Sequence of chain 1.D:
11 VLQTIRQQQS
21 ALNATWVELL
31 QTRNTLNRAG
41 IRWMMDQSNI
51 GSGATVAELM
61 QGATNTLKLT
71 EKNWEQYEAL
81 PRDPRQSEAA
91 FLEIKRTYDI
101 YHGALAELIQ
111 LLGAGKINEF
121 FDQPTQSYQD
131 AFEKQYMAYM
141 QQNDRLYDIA

This small molecule binds to this protein.
Small molecule (SMILES): N[C@@H](CO)C(=O)O

Sequence of chain 1.C:
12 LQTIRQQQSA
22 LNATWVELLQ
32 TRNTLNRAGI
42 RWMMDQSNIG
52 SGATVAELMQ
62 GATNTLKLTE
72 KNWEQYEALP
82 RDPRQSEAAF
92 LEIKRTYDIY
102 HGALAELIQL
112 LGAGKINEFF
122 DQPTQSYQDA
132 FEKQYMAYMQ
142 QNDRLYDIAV

Binding-site contacts:
Ligand atom N contacts residue GLN123 of chain 1.D at 3.0 Å (h-bond).
Ligand atom OXT contacts residue ARG38 of chain 1.C at 4.3 Å.
Ligand atom O contacts residue ARG38 of chain 1.C at 3.3 Å (salt-bridge).
Ligand atom CA contacts residue PHE120 of chain 1.D at 3.5 Å (hydrophobic).
Ligand atom C contacts residue ASN37 of chain 1.D at 4.2 Å.
Ligand atom O contacts residue GLN126 of chain 1.D at 4.4 Å.
Ligand atom OXT contacts residue ASN37 of chain 1.D at 3.3 Å (h-bond).
Ligand atom C contacts residue ARG33 of chain 1.D at 3.5 Å.
Ligand atom C contacts residue ARG38 of chain 1.C at 4.0 Å.
Ligand atom CA contacts residue LEU108 of chain 1.D at 4.1 Å (hydrophobic).
Ligand atom C contacts residue GLN123 of chain 1.D at 4.5 Å.
Ligand atom OG contacts residue PHE120 of chain 1.D at 3.6 Å.
Ligand atom O contacts residue ARG33 of chain 1.D at 2.7 Å (salt-bridge).
Ligand atom OXT contacts residue LEU108 of chain 1.D at 4.3 Å.
Ligand atom CA contacts residue GLN123 of chain 1.D at 4.0 Å.
Ligand atom CA contacts residue PHE121 of chain 1.D at 4.1 Å (hydrophobic).
Ligand atom OXT contacts residue ARG33 of chain 1.D at 2.9 Å (salt-bridge).
Ligand atom CA contacts residue THR125 of chain 1.D at 3.1 Å.
Ligand atom C contacts residue THR125 of chain 1.D at 3.3 Å.
Ligand atom CB contacts residue PHE120 of chain 1.D at 3.3 Å (hydrophobic).
Ligand atom O contacts residue THR125 of chain 1.D at 3.4 Å.
Ligand atom CB contacts residue ASN37 of chain 1.D at 3.3 Å.
Ligand atom N contacts residue PHE121 of chain 1.D at 2.8 Å (h-bond).
Ligand atom CB contacts residue THR125 of chain 1.D at 4.5 Å.
Ligand atom OG contacts residue ASN37 of chain 1.D at 2.5 Å (h-bond).
Ligand atom CB contacts residue LEU108 of chain 1.D at 4.1 Å (hydrophobic).
Ligand atom CB contacts residue PHE121 of chain 1.D at 4.1 Å (hydrophobic).
Ligand atom N contacts residue ASP122 of chain 1.D at 4.2 Å.
Ligand atom CA contacts residue ASN37 of chain 1.D at 4.4 Å.
Ligand atom OG contacts residue PHE121 of chain 1.D at 3.8 Å.
Ligand atom O contacts residue GLN123 of chain 1.D at 4.1 Å.
Ligand atom N contacts residue PHE120 of chain 1.D at 3.2 Å (h-bond).
Ligand atom OXT contacts residue THR125 of chain 1.D at 3.7 Å.
Ligand atom OG contacts residue ARG38 of chain 1.C at 4.2 Å.
Ligand atom N contacts residue THR125 of chain 1.D at 3.6 Å.